Sequence of chain 1.B:
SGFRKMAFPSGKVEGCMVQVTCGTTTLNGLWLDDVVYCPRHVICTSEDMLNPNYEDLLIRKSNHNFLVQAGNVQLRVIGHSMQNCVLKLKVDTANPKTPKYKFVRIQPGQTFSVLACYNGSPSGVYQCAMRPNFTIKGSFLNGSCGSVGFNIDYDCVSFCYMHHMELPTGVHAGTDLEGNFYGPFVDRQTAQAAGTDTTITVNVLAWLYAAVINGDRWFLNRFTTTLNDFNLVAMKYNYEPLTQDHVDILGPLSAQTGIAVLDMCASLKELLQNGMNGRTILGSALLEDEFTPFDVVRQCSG

The small molecule below binds the protein below.
Small molecule (SMILES): N#Cc1ccccc1CN1CCCN(C(=O)c2cncc(Cl)c2)CC1

Binding-site contacts:
Ligand atom C13 contacts residue CYS145 of chain 1.A at 3.4 Å (hydrophobic).
Ligand atom C20 contacts residue SER144 of chain 1.A at 3.5 Å.
Ligand atom C10 contacts residue HIS164 of chain 1.A at 3.4 Å.
Ligand atom C20 contacts residue HIS163 of chain 1.A at 3.3 Å.
Ligand atom C15 contacts residue LEU141 of chain 1.A at 3.8 Å (hydrophobic).
Ligand atom C08 contacts residue HIS41 of chain 1.A at 3.8 Å.
Ligand atom C02 contacts residue ASP187 of chain 1.A at 3.7 Å.
Ligand atom C24 contacts residue MET165 of chain 1.A at 3.8 Å (hydrophobic).
Ligand atom C18 contacts residue GLU166 of chain 1.A at 3.6 Å.
Ligand atom C05 contacts residue HIS164 of chain 1.A at 3.8 Å.
Ligand atom C20 contacts residue CYS145 of chain 1.A at 3.7 Å (hydrophobic).
Ligand atom O21 contacts residue ASN142 of chain 1.A at 3.4 Å (h-bond).
Ligand atom C18 contacts residue PHE140 of chain 1.A at 3.4 Å (hydrophobic).
Ligand atom N19 contacts residue SER144 of chain 1.A at 3.5 Å (h-bond).
Ligand atom C03 contacts residue MET49 of chain 1.A at 3.5 Å (hydrophobic).
Ligand atom CL17 contacts residue GLU166 of chain 1.A at 3.6 Å.
Ligand atom N01 contacts residue ASP187 of chain 1.A at 3.1 Å.
Ligand atom O21 contacts residue GLY143 of chain 1.A at 3.0 Å (h-bond).
Ligand atom CL17 contacts residue SER1 of chain 1.B at 3.8 Å.
Ligand atom C04 contacts residue MET49 of chain 1.A at 3.6 Å (hydrophobic).
Ligand atom O21 contacts residue CYS145 of chain 1.A at 3.5 Å (h-bond).
Ligand atom C05 contacts residue HIS41 of chain 1.A at 3.9 Å.
Ligand atom C16 contacts residue LEU141 of chain 1.A at 3.7 Å (hydrophobic).
Ligand atom CL17 contacts residue PHE140 of chain 1.A at 3.8 Å.
Ligand atom C04 contacts residue MET165 of chain 1.A at 3.9 Å (hydrophobic).
Ligand atom C02 contacts residue MET49 of chain 1.A at 3.7 Å (hydrophobic).
Ligand atom C02 contacts residue HIS41 of chain 1.A at 3.6 Å.
Ligand atom N19 contacts residue PHE140 of chain 1.A at 3.8 Å.
Ligand atom C03 contacts residue MET165 of chain 1.A at 3.6 Å (hydrophobic).
Ligand atom C02 contacts residue MET165 of chain 1.A at 3.7 Å (hydrophobic).
Ligand atom N12 contacts residue CYS145 of chain 1.A at 3.7 Å.
Ligand atom N19 contacts residue HIS163 of chain 1.A at 2.8 Å (h-bond).
Ligand atom C23 contacts residue GLN189 of chain 1.A at 3.4 Å.
Ligand atom N01 contacts residue HIS164 of chain 1.A at 3.8 Å.
Ligand atom C24 contacts residue ARG188 of chain 1.A at 3.3 Å.
Ligand atom C22 contacts residue GLN189 of chain 1.A at 3.7 Å.
Ligand atom N01 contacts residue HIS41 of chain 1.A at 2.9 Å.
Ligand atom C15 contacts residue ASN142 of chain 1.A at 3.7 Å.
Ligand atom C25 contacts residue MET165 of chain 1.A at 3.1 Å (hydrophobic).
Ligand atom C25 contacts residue ARG188 of chain 1.A at 3.5 Å.

Sequence of chain 1.A:
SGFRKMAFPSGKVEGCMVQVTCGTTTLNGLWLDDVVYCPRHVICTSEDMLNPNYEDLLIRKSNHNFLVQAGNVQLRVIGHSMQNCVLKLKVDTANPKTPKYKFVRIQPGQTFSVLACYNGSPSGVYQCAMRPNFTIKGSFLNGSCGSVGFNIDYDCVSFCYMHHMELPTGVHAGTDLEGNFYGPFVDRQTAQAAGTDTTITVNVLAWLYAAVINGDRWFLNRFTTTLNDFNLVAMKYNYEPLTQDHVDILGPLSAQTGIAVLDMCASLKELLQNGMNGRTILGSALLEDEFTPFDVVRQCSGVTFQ